Sequence of chain 1.C:
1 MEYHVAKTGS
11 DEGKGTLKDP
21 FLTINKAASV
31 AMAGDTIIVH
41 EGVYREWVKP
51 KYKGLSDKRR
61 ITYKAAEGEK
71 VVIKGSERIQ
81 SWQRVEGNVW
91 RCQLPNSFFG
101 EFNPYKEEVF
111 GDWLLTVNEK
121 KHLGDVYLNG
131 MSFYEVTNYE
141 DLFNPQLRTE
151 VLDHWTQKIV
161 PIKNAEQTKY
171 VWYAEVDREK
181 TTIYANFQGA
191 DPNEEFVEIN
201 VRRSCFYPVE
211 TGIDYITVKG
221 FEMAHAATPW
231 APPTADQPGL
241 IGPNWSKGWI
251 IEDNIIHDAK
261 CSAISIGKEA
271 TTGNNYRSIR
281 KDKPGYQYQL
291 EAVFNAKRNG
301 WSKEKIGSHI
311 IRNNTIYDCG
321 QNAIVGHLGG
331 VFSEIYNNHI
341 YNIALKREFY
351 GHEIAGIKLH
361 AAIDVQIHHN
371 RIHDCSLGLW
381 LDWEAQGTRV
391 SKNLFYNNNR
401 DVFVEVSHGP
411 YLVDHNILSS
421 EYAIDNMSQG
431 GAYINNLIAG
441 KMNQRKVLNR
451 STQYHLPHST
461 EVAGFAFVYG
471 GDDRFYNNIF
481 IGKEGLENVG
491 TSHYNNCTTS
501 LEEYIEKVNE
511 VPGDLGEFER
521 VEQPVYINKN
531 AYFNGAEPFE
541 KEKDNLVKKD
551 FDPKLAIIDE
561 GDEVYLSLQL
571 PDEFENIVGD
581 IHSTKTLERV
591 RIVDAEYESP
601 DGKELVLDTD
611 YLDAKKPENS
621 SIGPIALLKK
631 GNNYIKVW

Sequence of chain 1.A:
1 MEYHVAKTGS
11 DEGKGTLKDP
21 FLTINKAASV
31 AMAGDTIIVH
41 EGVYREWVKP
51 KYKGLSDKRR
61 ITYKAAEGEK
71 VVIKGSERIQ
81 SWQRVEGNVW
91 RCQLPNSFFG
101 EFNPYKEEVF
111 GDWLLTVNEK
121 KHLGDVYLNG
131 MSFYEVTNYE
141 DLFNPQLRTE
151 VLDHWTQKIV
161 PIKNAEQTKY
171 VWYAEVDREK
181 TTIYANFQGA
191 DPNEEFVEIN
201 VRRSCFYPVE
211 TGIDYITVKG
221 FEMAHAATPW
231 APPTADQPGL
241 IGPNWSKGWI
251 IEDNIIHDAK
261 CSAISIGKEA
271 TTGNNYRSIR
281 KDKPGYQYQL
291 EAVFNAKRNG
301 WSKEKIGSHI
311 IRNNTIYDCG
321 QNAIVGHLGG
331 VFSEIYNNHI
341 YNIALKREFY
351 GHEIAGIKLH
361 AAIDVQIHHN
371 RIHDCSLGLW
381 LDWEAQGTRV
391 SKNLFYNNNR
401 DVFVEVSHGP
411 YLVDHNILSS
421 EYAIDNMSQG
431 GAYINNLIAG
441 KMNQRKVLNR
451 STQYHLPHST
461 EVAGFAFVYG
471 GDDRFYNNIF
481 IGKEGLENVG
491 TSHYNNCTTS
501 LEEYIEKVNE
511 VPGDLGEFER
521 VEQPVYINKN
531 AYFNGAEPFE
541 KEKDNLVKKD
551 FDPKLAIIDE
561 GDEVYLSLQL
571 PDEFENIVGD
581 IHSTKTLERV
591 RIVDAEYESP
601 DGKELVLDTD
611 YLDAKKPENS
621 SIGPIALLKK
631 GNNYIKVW

Binding-site contacts:
Ligand atom C4 contacts residue LYS585 of chain 1.A at 3.2 Å.
Ligand atom O2 contacts residue ASP57 of chain 1.C at 2.8 Å (salt-bridge).
Ligand atom O4 contacts residue LYS585 of chain 1.A at 3.9 Å.
Ligand atom C1 contacts residue GLU604 of chain 1.A at 4.1 Å.
Ligand atom C1 contacts residue LYS58 of chain 1.C at 4.4 Å.
Ligand atom C3 contacts residue ASP57 of chain 1.C at 4.4 Å.
Ligand atom C2 contacts residue LYS585 of chain 1.A at 4.2 Å.
Ligand atom O3 contacts residue XYP1 of chain 1.X at 4.1 Å.
Ligand atom C1 contacts residue ASP57 of chain 1.C at 3.8 Å.
Ligand atom O1 contacts residue THR584 of chain 1.A at 3.6 Å.
Ligand atom C3 contacts residue XYP1 of chain 1.X at 4.1 Å.
Ligand atom O5 contacts residue LYS585 of chain 1.A at 3.8 Å.
Ligand atom O5 contacts residue GLU604 of chain 1.A at 4.3 Å.
Ligand atom O2 contacts residue XYP1 of chain 1.X at 3.4 Å (h-bond).
Ligand atom C5 contacts residue LYS585 of chain 1.A at 3.8 Å.
Ligand atom O3 contacts residue LYS585 of chain 1.A at 3.3 Å (salt-bridge).
Ligand atom C2 contacts residue ASP57 of chain 1.C at 3.8 Å.
Ligand atom O1 contacts residue LYS603 of chain 1.A at 4.2 Å.
Ligand atom O2 contacts residue GLU604 of chain 1.A at 4.3 Å.
Ligand atom O5 contacts residue THR584 of chain 1.A at 3.7 Å.
Ligand atom O1 contacts residue ASP57 of chain 1.C at 4.0 Å.
Ligand atom C2 contacts residue GLU604 of chain 1.A at 4.0 Å.
Ligand atom C3 contacts residue LYS585 of chain 1.A at 3.8 Å.
Ligand atom O1 contacts residue GLU604 of chain 1.A at 3.2 Å.
Ligand atom C5 contacts residue LYS58 of chain 1.C at 3.5 Å.
Ligand atom C2 contacts residue XYP1 of chain 1.X at 4.4 Å.
Ligand atom C1 contacts residue THR584 of chain 1.A at 4.2 Å.
Ligand atom O5 contacts residue LYS58 of chain 1.C at 4.0 Å.

A small-molecule ligand and the protein it binds are described below.
Small molecule (SMILES): O[C@@H]1[C@@H](O)[C@H](O)OC[C@H]1O